The protein below binds the small molecule below.
Small molecule (SMILES): CNc1nc2c(CC[C@H]3O[C@@H](OC)[C@H](O)[C@@H]3O)c3nc(N)[nH]c(=O)c3cc2[nH]1

Sequence of chain 1.A:
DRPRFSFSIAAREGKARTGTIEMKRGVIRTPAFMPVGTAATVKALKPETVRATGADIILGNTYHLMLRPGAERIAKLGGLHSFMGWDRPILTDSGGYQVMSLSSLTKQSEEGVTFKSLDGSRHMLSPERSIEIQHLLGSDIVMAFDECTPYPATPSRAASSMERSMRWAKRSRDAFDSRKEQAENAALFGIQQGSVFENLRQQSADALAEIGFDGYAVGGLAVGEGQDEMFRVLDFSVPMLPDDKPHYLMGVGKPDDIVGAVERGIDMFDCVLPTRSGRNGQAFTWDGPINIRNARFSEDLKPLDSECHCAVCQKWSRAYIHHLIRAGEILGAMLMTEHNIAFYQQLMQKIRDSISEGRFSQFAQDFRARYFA

Binding-site contacts:
Ligand atom C11 contacts residue ASP104 of chain 1.A at 3.5 Å.
Ligand atom C19 contacts residue GLY263 of chain 1.A at 3.6 Å.
Ligand atom C24 contacts residue ASP104 of chain 1.A at 3.4 Å.
Ligand atom C28 contacts residue GLN109 of chain 1.A at 3.5 Å.
Ligand atom N12 contacts residue ILE203 of chain 1.A at 3.5 Å.
Ligand atom O23 contacts residue ASP282 of chain 1.A at 2.8 Å (salt-bridge).
Ligand atom C2 contacts residue CYS160 of chain 1.A at 3.6 Å (hydrophobic).
Ligand atom C11 contacts residue MET262 of chain 1.A at 3.5 Å (hydrophobic).
Ligand atom C2 contacts residue TYR108 of chain 1.A at 3.6 Å (hydrophobic).
Ligand atom C4 contacts residue TYR108 of chain 1.A at 3.3 Å (hydrophobic).
Ligand atom C26 contacts residue ASN72 of chain 1.A at 3.6 Å.
Ligand atom C7 contacts residue ASP104 of chain 1.A at 3.4 Å.
Ligand atom O25 contacts residue GLN109 of chain 1.A at 3.0 Å (h-bond).
Ligand atom O21 contacts residue LEU70 of chain 1.A at 3.3 Å.
Ligand atom O14 contacts residue CYS160 of chain 1.A at 3.3 Å.
Ligand atom C9 contacts residue CYS160 of chain 1.A at 3.6 Å (hydrophobic).
Ligand atom N10 contacts residue MET262 of chain 1.A at 3.3 Å.
Ligand atom O21 contacts residue ASN72 of chain 1.A at 3.1 Å (h-bond).
Ligand atom N12 contacts residue ASP104 of chain 1.A at 2.8 Å (salt-bridge).
Ligand atom C24 contacts residue ASN72 of chain 1.A at 3.6 Å.
Ligand atom N15 contacts residue MET262 of chain 1.A at 3.5 Å (h-bond).
Ligand atom N12 contacts residue ASP158 of chain 1.A at 2.9 Å (salt-bridge).
Ligand atom N10 contacts residue ASP104 of chain 1.A at 2.8 Å (salt-bridge).
Ligand atom O25 contacts residue ASN72 of chain 1.A at 3.0 Å (h-bond).
Ligand atom C3 contacts residue TYR108 of chain 1.A at 3.4 Å (hydrophobic).
Ligand atom O14 contacts residue ASP158 of chain 1.A at 3.6 Å (salt-bridge).
Ligand atom N16 contacts residue GLY263 of chain 1.A at 3.4 Å.
Ligand atom C6 contacts residue ASP104 of chain 1.A at 3.1 Å.
Ligand atom N13 contacts residue ASP158 of chain 1.A at 2.8 Å (salt-bridge).
Ligand atom C7 contacts residue TYR108 of chain 1.A at 3.5 Å (hydrophobic).
Ligand atom N18 contacts residue GLY263 of chain 1.A at 3.3 Å.
Ligand atom N18 contacts residue ALA234 of chain 1.A at 2.9 Å (h-bond).
Ligand atom O21 contacts residue THR49 of chain 1.A at 3.4 Å.
Ligand atom O23 contacts residue LEU70 of chain 1.A at 3.3 Å.
Ligand atom C17 contacts residue GLY263 of chain 1.A at 3.3 Å.
Ligand atom N15 contacts residue LEU233 of chain 1.A at 2.8 Å (h-bond).
Ligand atom O14 contacts residue GLY232 of chain 1.A at 2.8 Å (h-bond).
Ligand atom O14 contacts residue GLY231 of chain 1.A at 3.4 Å.
Ligand atom O14 contacts residue GLN205 of chain 1.A at 3.0 Å (h-bond).
Ligand atom C5 contacts residue TYR108 of chain 1.A at 3.4 Å (hydrophobic).